Sequence of chain 2.C:
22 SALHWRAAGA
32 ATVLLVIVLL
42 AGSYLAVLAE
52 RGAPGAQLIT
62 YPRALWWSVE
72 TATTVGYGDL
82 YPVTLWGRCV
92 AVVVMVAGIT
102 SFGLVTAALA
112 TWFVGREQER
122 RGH

A small-molecule ligand and the protein it binds are described below.
Small molecule (SMILES): CCCC[N+](CCCC)(CCCC)CCCC

Binding-site contacts:
Ligand atom N1 contacts residue TBA1 of chain 3.M at 0.1 Å (h-bond).
Ligand atom C13 contacts residue TBA1 of chain 2.M at 0.2 Å.
Ligand atom C24 contacts residue TBA1 of chain 4.M at 0.1 Å.
Ligand atom C22 contacts residue TBA1 of chain 2.M at 0.2 Å.
Ligand atom C14 contacts residue TBA1 of chain 4.M at 0.1 Å.
Ligand atom C44 contacts residue TBA1 of chain 4.M at 0.1 Å.
Ligand atom C34 contacts residue TBA1 of chain 4.M at 0.1 Å.
Ligand atom C33 contacts residue TBA1 of chain 2.M at 0.1 Å.
Ligand atom C41 contacts residue TBA1 of chain 4.M at 0.1 Å.
Ligand atom C13 contacts residue TBA1 of chain 4.M at 0.1 Å.
Ligand atom C23 contacts residue TBA1 of chain 3.M at 0.2 Å.
Ligand atom C34 contacts residue TBA1 of chain 3.M at 0.2 Å.
Ligand atom C24 contacts residue TBA1 of chain 3.M at 0.2 Å.
Ligand atom C43 contacts residue TBA1 of chain 2.M at 0.2 Å.
Ligand atom C21 contacts residue TBA1 of chain 4.M at 0.1 Å.
Ligand atom C43 contacts residue TBA1 of chain 4.M at 0.1 Å.
Ligand atom C33 contacts residue TBA1 of chain 3.M at 0.1 Å.
Ligand atom C24 contacts residue TBA1 of chain 2.M at 0.2 Å.
Ligand atom C33 contacts residue TBA1 of chain 4.M at 0.1 Å.
Ligand atom C22 contacts residue TBA1 of chain 4.M at 0.1 Å.
Ligand atom C43 contacts residue TBA1 of chain 3.M at 0.1 Å.
Ligand atom C23 contacts residue TBA1 of chain 4.M at 0.1 Å.
Ligand atom C12 contacts residue TBA1 of chain 4.M at 0.1 Å.
Ligand atom C44 contacts residue TBA1 of chain 2.M at 0.1 Å.
Ligand atom C44 contacts residue TBA1 of chain 3.M at 0.1 Å.
Ligand atom C42 contacts residue TBA1 of chain 4.M at 0.1 Å.
Ligand atom C31 contacts residue TBA1 of chain 4.M at 0.1 Å.
Ligand atom C14 contacts residue TBA1 of chain 2.M at 0.2 Å.
Ligand atom C32 contacts residue TBA1 of chain 4.M at 0.1 Å.
Ligand atom C22 contacts residue TBA1 of chain 3.M at 0.3 Å.
Ligand atom N1 contacts residue TBA1 of chain 4.M at 0.1 Å (h-bond).
Ligand atom C14 contacts residue TBA1 of chain 3.M at 0.1 Å.
Ligand atom C11 contacts residue TBA1 of chain 4.M at 0.1 Å.
Ligand atom C13 contacts residue TBA1 of chain 3.M at 0.2 Å.
Ligand atom C23 contacts residue TBA1 of chain 2.M at 0.1 Å.
Ligand atom N1 contacts residue TBA1 of chain 2.M at 0.1 Å (h-bond).
Ligand atom C12 contacts residue TBA1 of chain 2.M at 0.3 Å.
Ligand atom C32 contacts residue TBA1 of chain 2.M at 0.3 Å.
Ligand atom C34 contacts residue TBA1 of chain 2.M at 0.1 Å.
Ligand atom C32 contacts residue TBA1 of chain 3.M at 0.2 Å.

Sequence of chain 3.C:
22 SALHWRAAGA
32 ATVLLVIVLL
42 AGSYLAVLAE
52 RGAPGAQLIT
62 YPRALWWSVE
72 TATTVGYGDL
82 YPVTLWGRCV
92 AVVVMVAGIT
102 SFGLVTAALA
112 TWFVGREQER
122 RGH

Sequence of chain 4.C:
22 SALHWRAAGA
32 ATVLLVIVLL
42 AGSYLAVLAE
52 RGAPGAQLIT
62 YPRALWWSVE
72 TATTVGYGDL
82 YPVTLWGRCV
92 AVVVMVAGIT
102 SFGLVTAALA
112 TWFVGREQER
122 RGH

Sequence of chain 1.C:
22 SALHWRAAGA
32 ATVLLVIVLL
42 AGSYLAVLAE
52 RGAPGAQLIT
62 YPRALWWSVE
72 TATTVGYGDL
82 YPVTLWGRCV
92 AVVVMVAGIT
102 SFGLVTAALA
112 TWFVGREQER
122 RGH